Sequence of chain 1.A:
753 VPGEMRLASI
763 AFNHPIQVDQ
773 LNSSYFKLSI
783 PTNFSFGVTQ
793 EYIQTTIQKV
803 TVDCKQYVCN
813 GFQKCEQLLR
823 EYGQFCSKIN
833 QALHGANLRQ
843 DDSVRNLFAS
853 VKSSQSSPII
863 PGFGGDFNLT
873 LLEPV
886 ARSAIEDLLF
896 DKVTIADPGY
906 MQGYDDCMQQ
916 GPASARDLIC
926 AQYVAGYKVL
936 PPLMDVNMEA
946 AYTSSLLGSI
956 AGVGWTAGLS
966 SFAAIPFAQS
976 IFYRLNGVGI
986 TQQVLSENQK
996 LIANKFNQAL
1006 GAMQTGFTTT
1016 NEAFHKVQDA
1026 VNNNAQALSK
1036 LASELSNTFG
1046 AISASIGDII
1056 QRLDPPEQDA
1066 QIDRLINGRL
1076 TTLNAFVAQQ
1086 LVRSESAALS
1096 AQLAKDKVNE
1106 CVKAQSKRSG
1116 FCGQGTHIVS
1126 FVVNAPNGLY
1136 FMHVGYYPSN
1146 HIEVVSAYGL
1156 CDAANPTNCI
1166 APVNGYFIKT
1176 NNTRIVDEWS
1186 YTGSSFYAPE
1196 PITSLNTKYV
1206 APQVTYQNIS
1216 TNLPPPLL

This protein binds this small molecule.
Small molecule (SMILES): CC(=O)N[C@@H]1[C@@H](O)[C@H](O)[C@@H](CO)O[C@H]1O

Binding-site contacts:
Ligand atom C4 contacts residue ASN774 of chain 1.A at 4.1 Å.
Ligand atom C7 contacts residue ASN774 of chain 1.A at 3.4 Å.
Ligand atom C8 contacts residue ASN774 of chain 1.A at 4.4 Å.
Ligand atom C2 contacts residue ASN774 of chain 1.A at 2.3 Å.
Ligand atom C3 contacts residue ASN774 of chain 1.A at 3.7 Å.
Ligand atom C5 contacts residue ASN774 of chain 1.A at 3.7 Å.
Ligand atom O5 contacts residue ASN774 of chain 1.A at 2.5 Å (h-bond).
Ligand atom N2 contacts residue ASN774 of chain 1.A at 2.7 Å (h-bond).
Ligand atom C1 contacts residue ASN774 of chain 1.A at 1.4 Å.
Ligand atom O7 contacts residue ASN774 of chain 1.A at 3.7 Å.